Sequence of chain 2.D:
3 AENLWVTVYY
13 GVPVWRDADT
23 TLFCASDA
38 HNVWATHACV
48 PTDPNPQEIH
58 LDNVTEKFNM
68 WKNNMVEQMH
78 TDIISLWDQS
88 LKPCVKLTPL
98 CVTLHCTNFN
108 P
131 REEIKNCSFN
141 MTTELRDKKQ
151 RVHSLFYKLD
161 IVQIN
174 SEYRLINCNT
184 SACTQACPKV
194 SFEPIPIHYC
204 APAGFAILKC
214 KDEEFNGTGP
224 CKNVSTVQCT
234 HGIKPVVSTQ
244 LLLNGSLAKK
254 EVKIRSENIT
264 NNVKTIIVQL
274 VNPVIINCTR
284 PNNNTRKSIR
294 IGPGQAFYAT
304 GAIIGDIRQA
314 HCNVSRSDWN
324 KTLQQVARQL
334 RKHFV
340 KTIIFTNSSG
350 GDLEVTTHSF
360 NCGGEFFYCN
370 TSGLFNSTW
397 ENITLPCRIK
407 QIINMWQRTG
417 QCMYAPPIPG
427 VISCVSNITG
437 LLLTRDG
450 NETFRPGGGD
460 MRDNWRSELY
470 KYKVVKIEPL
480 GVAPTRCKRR

Binding-site contacts:
Ligand atom C7 contacts residue ASN280 of chain 2.D at 3.4 Å.
Ligand atom C8 contacts residue ASN280 of chain 2.D at 3.5 Å.
Ligand atom C7 contacts residue NAG1 of chain 2.N at 4.3 Å.
Ligand atom C4 contacts residue NAG2 of chain 2.N at 3.6 Å.
Ligand atom C3 contacts residue NAG2 of chain 2.N at 3.1 Å.
Ligand atom C2 contacts residue NAG2 of chain 2.N at 3.6 Å.
Ligand atom O6 contacts residue NAG3 of chain 2.N at 3.1 Å.
Ligand atom C1 contacts residue ASN280 of chain 2.D at 1.4 Å.
Ligand atom O6 contacts residue NAG1 of chain 2.N at 3.0 Å (h-bond).
Ligand atom C4 contacts residue ASN280 of chain 2.D at 4.2 Å.
Ligand atom C6 contacts residue NAG3 of chain 2.N at 3.7 Å.
Ligand atom C5 contacts residue ASN280 of chain 2.D at 3.6 Å.
Ligand atom O6 contacts residue NAG2 of chain 2.N at 4.3 Å.
Ligand atom C2 contacts residue NAG1 of chain 2.N at 3.9 Å.
Ligand atom O5 contacts residue NAG1 of chain 2.N at 3.5 Å.
Ligand atom C8 contacts residue NAG1 of chain 2.N at 3.2 Å.
Ligand atom N2 contacts residue ASN280 of chain 2.D at 2.9 Å (h-bond).
Ligand atom C1 contacts residue NAG1 of chain 2.N at 3.8 Å.
Ligand atom O7 contacts residue VAL431 of chain 2.D at 3.6 Å.
Ligand atom O7 contacts residue ASN280 of chain 2.D at 4.3 Å.
Ligand atom N2 contacts residue NAG2 of chain 2.N at 3.8 Å.
Ligand atom C1 contacts residue NAG2 of chain 2.N at 3.4 Å.
Ligand atom O7 contacts residue ILE278 of chain 2.D at 4.2 Å.
Ligand atom C7 contacts residue VAL431 of chain 2.D at 4.4 Å (hydrophobic).
Ligand atom C7 contacts residue NAG2 of chain 2.N at 4.2 Å.
Ligand atom O5 contacts residue NAG2 of chain 2.N at 4.0 Å.
Ligand atom O4 contacts residue NAG2 of chain 2.N at 3.8 Å.
Ligand atom C5 contacts residue NAG1 of chain 2.N at 4.5 Å.
Ligand atom O5 contacts residue ASN280 of chain 2.D at 2.4 Å (h-bond).
Ligand atom O3 contacts residue NAG2 of chain 2.N at 4.2 Å.
Ligand atom C8 contacts residue NAG2 of chain 2.N at 3.1 Å.
Ligand atom C2 contacts residue ASN280 of chain 2.D at 2.5 Å.
Ligand atom C3 contacts residue ASN280 of chain 2.D at 3.8 Å.
Ligand atom C6 contacts residue NAG1 of chain 2.N at 4.1 Å.
Ligand atom C6 contacts residue NAG2 of chain 2.N at 4.4 Å.
Ligand atom C5 contacts residue NAG2 of chain 2.N at 3.5 Å.

A protein and the small-molecule ligand that binds it are described below.
Small molecule (SMILES): CC(=O)N[C@H]1[C@H](O[C@H]2[C@H](O)[C@@H](NC(C)=O)CO[C@@H]2CO)O[C@H](CO)[C@@H](O[C@@H]2O[C@H](CO)[C@@H](O)[C@H](O)[C@@H]2O)[C@@H]1O